A protein and the small-molecule ligand that binds it are described below.
Small molecule (SMILES): CC(=O)N[C@@H]1[C@@H](O)[C@H](O)[C@@H](CO)O[C@H]1O

Binding-site contacts:
Ligand atom O5 contacts residue ASN376 of chain 1.A at 2.4 Å (h-bond).
Ligand atom C3 contacts residue ASN376 of chain 1.A at 3.8 Å.
Ligand atom C4 contacts residue ASN376 of chain 1.A at 4.2 Å.
Ligand atom C1 contacts residue ASN376 of chain 1.A at 1.4 Å.
Ligand atom O7 contacts residue ASN376 of chain 1.A at 4.4 Å.
Ligand atom N2 contacts residue ASN376 of chain 1.A at 2.9 Å (h-bond).
Ligand atom C2 contacts residue ASN376 of chain 1.A at 2.5 Å.
Ligand atom C7 contacts residue ASN376 of chain 1.A at 3.9 Å.
Ligand atom C5 contacts residue ASN376 of chain 1.A at 3.7 Å.

Sequence of chain 1.A:
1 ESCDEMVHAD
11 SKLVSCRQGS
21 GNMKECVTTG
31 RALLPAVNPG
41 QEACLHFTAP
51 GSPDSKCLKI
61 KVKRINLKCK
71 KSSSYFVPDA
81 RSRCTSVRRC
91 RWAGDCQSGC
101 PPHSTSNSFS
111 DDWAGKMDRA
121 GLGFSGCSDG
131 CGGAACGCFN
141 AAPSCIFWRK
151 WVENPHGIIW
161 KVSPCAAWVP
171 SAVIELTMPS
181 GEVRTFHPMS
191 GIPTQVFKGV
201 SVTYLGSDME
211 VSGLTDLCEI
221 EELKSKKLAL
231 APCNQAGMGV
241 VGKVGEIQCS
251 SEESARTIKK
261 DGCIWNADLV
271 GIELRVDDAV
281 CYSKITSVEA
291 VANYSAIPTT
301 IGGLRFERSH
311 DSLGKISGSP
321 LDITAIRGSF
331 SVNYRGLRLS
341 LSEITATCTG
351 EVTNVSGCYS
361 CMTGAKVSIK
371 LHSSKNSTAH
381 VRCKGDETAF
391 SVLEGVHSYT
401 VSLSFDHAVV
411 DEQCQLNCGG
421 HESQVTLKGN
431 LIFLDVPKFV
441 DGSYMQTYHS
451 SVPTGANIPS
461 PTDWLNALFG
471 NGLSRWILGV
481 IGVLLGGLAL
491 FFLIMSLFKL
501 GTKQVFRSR